A protein and the small-molecule ligand that binds it are described below.
Small molecule (SMILES): CC(=O)N[C@H]1[C@H](O[C@H]2[C@H](O)[C@@H](NC(C)=O)CO[C@@H]2CO)O[C@H](CO)[C@@H](O)[C@@H]1O

Binding-site contacts:
Ligand atom C8 contacts residue GLU80 of chain 1.B at 3.5 Å.
Ligand atom C7 contacts residue ASN613 of chain 1.B at 3.4 Å.
Ligand atom C7 contacts residue ARG84 of chain 1.B at 4.3 Å.
Ligand atom O3 contacts residue GLU80 of chain 1.B at 4.0 Å.
Ligand atom C2 contacts residue ASN613 of chain 1.B at 2.5 Å.
Ligand atom C8 contacts residue ASN613 of chain 1.B at 4.5 Å.
Ligand atom C5 contacts residue ASN613 of chain 1.B at 3.6 Å.
Ligand atom N2 contacts residue ASN613 of chain 1.B at 2.9 Å (h-bond).
Ligand atom N2 contacts residue GLU80 of chain 1.B at 3.9 Å.
Ligand atom C3 contacts residue ASN613 of chain 1.B at 3.8 Å.
Ligand atom C4 contacts residue ASN613 of chain 1.B at 4.2 Å.
Ligand atom C8 contacts residue PRO611 of chain 1.B at 4.1 Å (hydrophobic).
Ligand atom O7 contacts residue ASN613 of chain 1.B at 3.5 Å (h-bond).
Ligand atom O5 contacts residue ASN613 of chain 1.B at 2.4 Å (h-bond).
Ligand atom C7 contacts residue GLU80 of chain 1.B at 4.0 Å.
Ligand atom C8 contacts residue ALA83 of chain 1.B at 3.8 Å (hydrophobic).
Ligand atom O7 contacts residue ARG84 of chain 1.B at 3.6 Å.
Ligand atom C1 contacts residue ASN613 of chain 1.B at 1.4 Å.
Ligand atom C8 contacts residue ARG84 of chain 1.B at 4.2 Å.
Ligand atom N2 contacts residue PRO611 of chain 1.B at 4.5 Å.
Ligand atom C8 contacts residue THR610 of chain 1.B at 4.5 Å.

Sequence of chain 1.B:
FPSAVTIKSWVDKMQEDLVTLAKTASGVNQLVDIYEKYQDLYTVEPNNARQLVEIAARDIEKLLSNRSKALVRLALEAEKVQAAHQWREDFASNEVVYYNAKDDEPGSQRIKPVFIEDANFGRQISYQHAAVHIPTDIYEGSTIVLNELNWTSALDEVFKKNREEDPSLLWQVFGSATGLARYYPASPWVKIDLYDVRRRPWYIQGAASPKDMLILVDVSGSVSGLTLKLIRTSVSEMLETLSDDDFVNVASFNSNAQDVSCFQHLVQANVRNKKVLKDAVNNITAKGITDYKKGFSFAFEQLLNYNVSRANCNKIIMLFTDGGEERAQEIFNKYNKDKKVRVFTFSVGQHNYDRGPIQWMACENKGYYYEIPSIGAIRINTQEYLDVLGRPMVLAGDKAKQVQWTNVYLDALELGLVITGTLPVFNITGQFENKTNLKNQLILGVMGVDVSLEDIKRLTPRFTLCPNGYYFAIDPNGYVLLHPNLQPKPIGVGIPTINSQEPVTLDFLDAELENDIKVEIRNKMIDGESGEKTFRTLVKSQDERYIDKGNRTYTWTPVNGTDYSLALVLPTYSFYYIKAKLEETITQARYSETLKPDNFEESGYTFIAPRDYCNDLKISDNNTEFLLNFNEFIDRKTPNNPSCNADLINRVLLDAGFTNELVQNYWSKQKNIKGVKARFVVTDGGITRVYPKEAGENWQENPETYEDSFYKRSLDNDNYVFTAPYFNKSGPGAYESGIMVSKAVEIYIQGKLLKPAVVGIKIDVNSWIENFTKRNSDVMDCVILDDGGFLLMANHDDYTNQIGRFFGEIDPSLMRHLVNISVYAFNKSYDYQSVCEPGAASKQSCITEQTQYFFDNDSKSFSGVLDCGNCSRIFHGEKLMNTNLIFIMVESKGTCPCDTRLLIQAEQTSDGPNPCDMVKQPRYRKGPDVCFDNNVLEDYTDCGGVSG